Sequence of chain 4.E:
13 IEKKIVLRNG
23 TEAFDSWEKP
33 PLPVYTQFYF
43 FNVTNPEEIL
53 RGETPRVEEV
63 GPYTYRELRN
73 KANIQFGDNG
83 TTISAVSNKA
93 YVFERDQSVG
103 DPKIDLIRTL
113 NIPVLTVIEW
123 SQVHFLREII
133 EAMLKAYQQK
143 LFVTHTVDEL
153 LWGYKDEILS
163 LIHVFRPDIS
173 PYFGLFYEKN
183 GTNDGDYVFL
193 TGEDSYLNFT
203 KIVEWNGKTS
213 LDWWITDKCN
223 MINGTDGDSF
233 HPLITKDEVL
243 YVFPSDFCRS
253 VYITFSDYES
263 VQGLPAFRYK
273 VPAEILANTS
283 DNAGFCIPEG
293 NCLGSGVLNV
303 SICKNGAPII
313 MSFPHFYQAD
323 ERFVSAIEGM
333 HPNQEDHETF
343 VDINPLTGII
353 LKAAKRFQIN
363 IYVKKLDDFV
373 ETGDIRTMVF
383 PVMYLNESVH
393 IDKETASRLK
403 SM

Binding-site contacts:
Ligand atom C5 contacts residue ASN21 of chain 4.E at 3.3 Å.
Ligand atom N2 contacts residue ASN21 of chain 4.E at 3.3 Å (h-bond).
Ligand atom C7 contacts residue ASN21 of chain 4.E at 4.0 Å.
Ligand atom C6 contacts residue ASN21 of chain 4.E at 3.3 Å.
Ligand atom O5 contacts residue ASN21 of chain 4.E at 2.5 Å (h-bond).
Ligand atom C2 contacts residue ASN21 of chain 4.E at 2.5 Å.
Ligand atom O7 contacts residue ASN21 of chain 4.E at 4.0 Å.
Ligand atom C3 contacts residue ASN21 of chain 4.E at 3.7 Å.
Ligand atom O6 contacts residue ASN21 of chain 4.E at 4.3 Å.
Ligand atom C1 contacts residue ASN21 of chain 4.E at 1.4 Å.
Ligand atom C4 contacts residue ASN21 of chain 4.E at 3.8 Å.

The protein below binds the small molecule below.
Small molecule (SMILES): CC(=O)N[C@@H]1[C@@H](O)[C@H](O)[C@@H](CO)O[C@H]1O